Sequence of chain 1.A:
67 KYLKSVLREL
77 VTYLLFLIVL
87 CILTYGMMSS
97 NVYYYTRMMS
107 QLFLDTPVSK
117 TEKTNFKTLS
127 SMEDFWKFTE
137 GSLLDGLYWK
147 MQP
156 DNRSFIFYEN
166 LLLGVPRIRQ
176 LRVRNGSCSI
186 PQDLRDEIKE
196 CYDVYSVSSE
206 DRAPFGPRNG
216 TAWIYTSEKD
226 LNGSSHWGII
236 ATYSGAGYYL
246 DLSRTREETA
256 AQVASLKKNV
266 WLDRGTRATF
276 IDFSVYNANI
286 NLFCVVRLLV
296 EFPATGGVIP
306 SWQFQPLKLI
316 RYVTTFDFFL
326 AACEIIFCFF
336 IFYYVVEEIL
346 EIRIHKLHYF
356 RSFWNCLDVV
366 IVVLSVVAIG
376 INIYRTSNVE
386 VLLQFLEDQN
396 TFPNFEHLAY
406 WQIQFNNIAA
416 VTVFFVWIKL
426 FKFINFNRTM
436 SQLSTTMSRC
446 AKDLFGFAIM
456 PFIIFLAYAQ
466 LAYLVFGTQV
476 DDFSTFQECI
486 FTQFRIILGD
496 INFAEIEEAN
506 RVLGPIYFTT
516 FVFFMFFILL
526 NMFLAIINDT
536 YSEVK

A small-molecule ligand and the protein it binds are described below.
Small molecule (SMILES): CC(=O)N[C@@H]1[C@@H](O)[C@H](O)[C@@H](CO)O[C@H]1O

Binding-site contacts:
Ligand atom C7 contacts residue ASN180 of chain 1.A at 3.2 Å.
Ligand atom C4 contacts residue LYS194 of chain 1.A at 4.4 Å.
Ligand atom C8 contacts residue TYR197 of chain 1.A at 4.2 Å (hydrophobic).
Ligand atom C2 contacts residue ASN180 of chain 1.A at 2.5 Å.
Ligand atom O5 contacts residue ASN180 of chain 1.A at 2.4 Å (h-bond).
Ligand atom N2 contacts residue GLU195 of chain 1.A at 4.2 Å.
Ligand atom O4 contacts residue LYS194 of chain 1.A at 4.2 Å.
Ligand atom C3 contacts residue ASN180 of chain 1.A at 3.8 Å.
Ligand atom C5 contacts residue LYS194 of chain 1.A at 3.8 Å.
Ligand atom C8 contacts residue ASN180 of chain 1.A at 4.4 Å.
Ligand atom N2 contacts residue ASN180 of chain 1.A at 2.9 Å (h-bond).
Ligand atom C1 contacts residue GLU195 of chain 1.A at 4.0 Å.
Ligand atom C3 contacts residue LYS194 of chain 1.A at 4.4 Å.
Ligand atom O7 contacts residue ASN180 of chain 1.A at 3.2 Å (h-bond).
Ligand atom C1 contacts residue ASN180 of chain 1.A at 1.4 Å.
Ligand atom C4 contacts residue ASN180 of chain 1.A at 4.2 Å.
Ligand atom C5 contacts residue ASN180 of chain 1.A at 3.7 Å.